Sequence of chain 1.C:
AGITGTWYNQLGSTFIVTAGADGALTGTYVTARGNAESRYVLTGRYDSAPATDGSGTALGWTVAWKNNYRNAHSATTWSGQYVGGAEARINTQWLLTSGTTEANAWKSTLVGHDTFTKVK

This protein binds this small molecule.
Small molecule (SMILES): NCCCC[C@@H](C=O)NC(=O)[C@H](CCC(=O)O)NC(=O)[C@H](Cc1ccccc1)NC(=O)[C@H](CCC(N)=O)NC(=O)[C@@H]1CCCN1C(=O)[C@@H](N)Cc1cnc[nH]1

Sequence of chain 1.B:
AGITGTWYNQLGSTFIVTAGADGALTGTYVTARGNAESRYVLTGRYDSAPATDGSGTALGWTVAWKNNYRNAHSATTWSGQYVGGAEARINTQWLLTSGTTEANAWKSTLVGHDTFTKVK

Binding-site contacts:
Ligand atom OE1 contacts residue TRP96 of chain 1.B at 3.9 Å.
Ligand atom O contacts residue THR33 of chain 1.B at 2.9 Å.
Ligand atom NE2 contacts residue TRP67 of chain 1.B at 3.8 Å.
Ligand atom CD contacts residue THR78 of chain 1.B at 3.8 Å.
Ligand atom O contacts residue SER15 of chain 1.B at 3.9 Å.
Ligand atom OE2 contacts residue ARG35 of chain 1.B at 3.8 Å.
Ligand atom CD1 contacts residue TRP108 of chain 1.C at 3.5 Å (hydrophobic).
Ligand atom CG contacts residue TRP67 of chain 1.B at 3.8 Å (hydrophobic).
Ligand atom NE2 contacts residue THR78 of chain 1.B at 2.6 Å (h-bond).
Ligand atom O contacts residue ALA34 of chain 1.B at 3.4 Å.
Ligand atom OE2 contacts residue THR33 of chain 1.B at 3.1 Å (h-bond).
Ligand atom CG contacts residue TRP108 of chain 1.C at 3.4 Å (hydrophobic).
Ligand atom NE2 contacts residue LEU98 of chain 1.B at 3.5 Å.
Ligand atom CD contacts residue ARG72 of chain 1.B at 3.5 Å.
Ligand atom CD2 contacts residue TRP108 of chain 1.C at 3.2 Å (hydrophobic).
Ligand atom CZ contacts residue TRP108 of chain 1.C at 3.8 Å (hydrophobic).
Ligand atom NE2 contacts residue SER76 of chain 1.B at 2.7 Å (h-bond).
Ligand atom CA contacts residue TRP67 of chain 1.B at 4.0 Å (hydrophobic).
Ligand atom CD contacts residue TRP67 of chain 1.B at 4.0 Å (hydrophobic).
Ligand atom CD2 contacts residue SER76 of chain 1.B at 3.6 Å.
Ligand atom CE1 contacts residue TRP67 of chain 1.B at 3.5 Å (hydrophobic).
Ligand atom OE1 contacts residue TRP80 of chain 1.B at 3.7 Å.
Ligand atom CB contacts residue TRP67 of chain 1.B at 3.6 Å (hydrophobic).
Ligand atom CE1 contacts residue SER76 of chain 1.B at 3.7 Å.
Ligand atom CE2 contacts residue TRP108 of chain 1.C at 3.3 Å (hydrophobic).
Ligand atom CZ contacts residue TRP96 of chain 1.B at 3.6 Å (hydrophobic).
Ligand atom CB contacts residue TRP108 of chain 1.C at 3.6 Å (hydrophobic).
Ligand atom C contacts residue THR33 of chain 1.B at 3.6 Å.
Ligand atom CG contacts residue TYR42 of chain 1.B at 3.7 Å (hydrophobic).
Ligand atom CE2 contacts residue LEU98 of chain 1.B at 3.6 Å (hydrophobic).
Ligand atom CD contacts residue ALA74 of chain 1.B at 3.9 Å (hydrophobic).
Ligand atom CE1 contacts residue TRP96 of chain 1.B at 3.7 Å (hydrophobic).
Ligand atom NE2 contacts residue TRP67 of chain 1.B at 3.6 Å.
Ligand atom OE2 contacts residue ARG72 of chain 1.B at 2.8 Å (salt-bridge).
Ligand atom CB contacts residue TRP108 of chain 1.C at 3.9 Å (hydrophobic).
Ligand atom OE2 contacts residue SER40 of chain 1.B at 3.5 Å (h-bond).
Ligand atom CE1 contacts residue TRP108 of chain 1.C at 3.6 Å (hydrophobic).
Ligand atom OE1 contacts residue ARG72 of chain 1.B at 2.9 Å (salt-bridge).
Ligand atom O contacts residue ARG35 of chain 1.B at 3.4 Å.
Ligand atom CB contacts residue TYR42 of chain 1.B at 3.6 Å (hydrophobic).